Binding-site contacts:
Ligand atom O7 contacts residue ASN205 of chain 1.C at 3.6 Å (h-bond).
Ligand atom C6 contacts residue ASN167 of chain 1.C at 3.7 Å.
Ligand atom C5 contacts residue ASN167 of chain 1.C at 3.7 Å.
Ligand atom C1 contacts residue ASN167 of chain 1.C at 3.7 Å.
Ligand atom N2 contacts residue ASN205 of chain 1.C at 2.9 Å (h-bond).
Ligand atom C3 contacts residue ASN205 of chain 1.C at 3.8 Å.
Ligand atom C7 contacts residue ASN205 of chain 1.C at 3.4 Å.
Ligand atom C4 contacts residue ASN205 of chain 1.C at 4.2 Å.
Ligand atom C8 contacts residue GLU204 of chain 1.C at 4.3 Å.
Ligand atom C2 contacts residue ASN205 of chain 1.C at 2.4 Å.
Ligand atom O6 contacts residue ASN167 of chain 1.C at 4.1 Å.
Ligand atom O5 contacts residue ASN167 of chain 1.C at 3.0 Å (h-bond).
Ligand atom O5 contacts residue ASN205 of chain 1.C at 2.4 Å (h-bond).
Ligand atom C8 contacts residue ASN205 of chain 1.C at 4.4 Å.
Ligand atom C5 contacts residue ASN205 of chain 1.C at 3.6 Å.
Ligand atom C1 contacts residue ASN205 of chain 1.C at 1.4 Å.

Sequence of chain 1.C:
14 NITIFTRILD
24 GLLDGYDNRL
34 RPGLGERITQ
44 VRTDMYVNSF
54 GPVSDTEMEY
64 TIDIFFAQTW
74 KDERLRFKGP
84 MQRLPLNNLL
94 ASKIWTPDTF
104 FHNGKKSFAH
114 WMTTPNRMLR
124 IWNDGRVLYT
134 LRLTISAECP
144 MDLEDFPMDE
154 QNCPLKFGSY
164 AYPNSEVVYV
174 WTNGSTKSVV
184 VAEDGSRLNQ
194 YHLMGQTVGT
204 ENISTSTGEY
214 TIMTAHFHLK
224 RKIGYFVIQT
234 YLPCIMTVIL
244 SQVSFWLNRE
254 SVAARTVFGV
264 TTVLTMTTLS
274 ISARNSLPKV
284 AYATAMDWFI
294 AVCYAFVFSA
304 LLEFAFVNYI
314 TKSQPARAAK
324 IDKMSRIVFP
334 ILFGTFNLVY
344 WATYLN

The protein below binds the small molecule below.
Small molecule (SMILES): CC(=O)N[C@@H]1[C@@H](O)[C@H](O)[C@@H](CO)O[C@H]1O